Sequence of chain 1.A:
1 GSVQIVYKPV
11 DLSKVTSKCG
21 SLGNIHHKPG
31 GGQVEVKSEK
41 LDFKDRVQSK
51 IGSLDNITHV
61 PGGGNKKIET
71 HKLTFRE

Binding-site contacts:
Ligand atom O contacts residue GLY1 of chain 1.D at 2.2 Å (h-bond).
Ligand atom N contacts residue GLY1 of chain 1.D at 3.6 Å.
Ligand atom C contacts residue LYS14 of chain 1.A at 3.5 Å.
Ligand atom CA contacts residue GLY1 of chain 1.D at 2.4 Å.
Ligand atom O contacts residue LYS14 of chain 1.A at 3.0 Å (salt-bridge).
Ligand atom C contacts residue GLY1 of chain 1.D at 1.3 Å.

A small-molecule ligand and the protein it binds are described below.
Small molecule (SMILES): NCC(=O)O